Sequence of chain 4.A:
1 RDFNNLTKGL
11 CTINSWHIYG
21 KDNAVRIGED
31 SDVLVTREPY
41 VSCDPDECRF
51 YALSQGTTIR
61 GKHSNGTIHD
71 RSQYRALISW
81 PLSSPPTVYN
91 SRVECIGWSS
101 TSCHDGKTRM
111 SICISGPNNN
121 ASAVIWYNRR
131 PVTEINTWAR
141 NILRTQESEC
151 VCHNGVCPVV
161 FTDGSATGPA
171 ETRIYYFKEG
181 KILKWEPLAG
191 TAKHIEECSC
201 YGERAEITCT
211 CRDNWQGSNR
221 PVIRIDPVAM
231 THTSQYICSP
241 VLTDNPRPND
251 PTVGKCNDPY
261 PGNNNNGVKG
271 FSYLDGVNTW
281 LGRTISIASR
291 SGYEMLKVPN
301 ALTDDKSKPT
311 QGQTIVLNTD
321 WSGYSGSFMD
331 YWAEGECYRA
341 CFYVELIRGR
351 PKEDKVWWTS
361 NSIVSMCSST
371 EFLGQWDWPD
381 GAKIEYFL

Binding-site contacts:
Ligand atom C3 contacts residue ARG37 of chain 4.A at 3.7 Å.
Ligand atom O1A contacts residue ARG212 of chain 4.A at 3.1 Å (salt-bridge).
Ligand atom C1 contacts residue TYR324 of chain 4.A at 3.1 Å (hydrophobic).
Ligand atom O10 contacts residue ARG71 of chain 4.A at 2.8 Å (salt-bridge).
Ligand atom C4 contacts residue TYR324 of chain 4.A at 3.6 Å (hydrophobic).
Ligand atom C1 contacts residue ARG37 of chain 4.A at 4.0 Å.
Ligand atom C81 contacts residue ARG144 of chain 4.A at 3.8 Å.
Ligand atom C1 contacts residue ARG212 of chain 4.A at 3.9 Å.
Ligand atom N4 contacts residue GLU38 of chain 4.A at 2.8 Å (salt-bridge).
Ligand atom C1 contacts residue ARG290 of chain 4.A at 3.5 Å.
Ligand atom C10 contacts residue ARG71 of chain 4.A at 3.9 Å.
Ligand atom C7 contacts residue TYR324 of chain 4.A at 3.3 Å (hydrophobic).
Ligand atom C6 contacts residue TYR324 of chain 4.A at 3.9 Å (hydrophobic).
Ligand atom C4 contacts residue GLU38 of chain 4.A at 3.6 Å.
Ligand atom C3 contacts residue TYR324 of chain 4.A at 3.2 Å (hydrophobic).
Ligand atom C9 contacts residue GLU196 of chain 4.A at 3.8 Å.
Ligand atom C91 contacts residue ARG212 of chain 4.A at 3.7 Å.
Ligand atom C6 contacts residue GLU197 of chain 4.A at 3.6 Å.
Ligand atom O1B contacts residue TYR324 of chain 4.A at 3.5 Å (h-bond).
Ligand atom C5 contacts residue ASP70 of chain 4.A at 4.0 Å.
Ligand atom O1B contacts residue ARG37 of chain 4.A at 2.9 Å (salt-bridge).
Ligand atom C1 contacts residue GOL1 of chain 4.L at 3.9 Å.
Ligand atom C4 contacts residue ASP70 of chain 4.A at 3.5 Å.
Ligand atom O1B contacts residue ARG290 of chain 4.A at 2.8 Å (salt-bridge).
Ligand atom O1A contacts residue ARG290 of chain 4.A at 2.8 Å (salt-bridge).
Ligand atom O10 contacts residue ASP70 of chain 4.A at 3.4 Å.
Ligand atom O1A contacts residue TYR324 of chain 4.A at 3.5 Å (h-bond).
Ligand atom C81 contacts residue ALA166 of chain 4.A at 3.9 Å (hydrophobic).
Ligand atom C11 contacts residue TRP98 of chain 4.A at 3.8 Å (hydrophobic).
Ligand atom C7 contacts residue ARG212 of chain 4.A at 3.9 Å.
Ligand atom N4 contacts residue ASP70 of chain 4.A at 3.0 Å (salt-bridge).
Ligand atom C3 contacts residue GLU38 of chain 4.A at 3.6 Å.
Ligand atom C82 contacts residue ARG144 of chain 4.A at 3.8 Å.
Ligand atom C2 contacts residue GOL1 of chain 4.L at 3.9 Å.
Ligand atom O1B contacts residue GOL1 of chain 4.L at 3.6 Å.
Ligand atom C2 contacts residue TYR324 of chain 4.A at 2.9 Å (hydrophobic).
Ligand atom C3 contacts residue GOL1 of chain 4.L at 3.8 Å.
Ligand atom C4 contacts residue GLU197 of chain 4.A at 4.0 Å.
Ligand atom C91 contacts residue ASN214 of chain 4.A at 3.6 Å.
Ligand atom C3 contacts residue ASP70 of chain 4.A at 3.4 Å.

A small-molecule ligand and the protein it binds are described below.
Small molecule (SMILES): CCC(CC)O[C@@H]1C=C(C(=O)O)C[C@H](N)[C@H]1NC(C)=O